Binding-site contacts:
Ligand atom O5 contacts residue ASN1134 of chain 1.C at 2.4 Å (h-bond).
Ligand atom N2 contacts residue ASN1134 of chain 1.C at 3.0 Å (h-bond).
Ligand atom C1 contacts residue ASN1134 of chain 1.C at 1.4 Å.
Ligand atom O7 contacts residue ASN1134 of chain 1.C at 3.8 Å.
Ligand atom C5 contacts residue ASN1134 of chain 1.C at 3.7 Å.
Ligand atom C2 contacts residue ASN1134 of chain 1.C at 2.5 Å.
Ligand atom C8 contacts residue ASN1134 of chain 1.C at 3.8 Å.
Ligand atom C4 contacts residue ASN1134 of chain 1.C at 4.3 Å.
Ligand atom C7 contacts residue ASN1134 of chain 1.C at 3.3 Å.
Ligand atom C8 contacts residue ASP1127 of chain 1.C at 4.2 Å.
Ligand atom C3 contacts residue ASN1134 of chain 1.C at 3.8 Å.

This small molecule binds to this protein.
Small molecule (SMILES): CC(=O)N[C@H]1[C@H](O[C@H]2[C@H](O)[C@@H](NC(C)=O)CO[C@@H]2CO)O[C@H](CO)[C@@H](O)[C@@H]1O

Sequence of chain 1.C:
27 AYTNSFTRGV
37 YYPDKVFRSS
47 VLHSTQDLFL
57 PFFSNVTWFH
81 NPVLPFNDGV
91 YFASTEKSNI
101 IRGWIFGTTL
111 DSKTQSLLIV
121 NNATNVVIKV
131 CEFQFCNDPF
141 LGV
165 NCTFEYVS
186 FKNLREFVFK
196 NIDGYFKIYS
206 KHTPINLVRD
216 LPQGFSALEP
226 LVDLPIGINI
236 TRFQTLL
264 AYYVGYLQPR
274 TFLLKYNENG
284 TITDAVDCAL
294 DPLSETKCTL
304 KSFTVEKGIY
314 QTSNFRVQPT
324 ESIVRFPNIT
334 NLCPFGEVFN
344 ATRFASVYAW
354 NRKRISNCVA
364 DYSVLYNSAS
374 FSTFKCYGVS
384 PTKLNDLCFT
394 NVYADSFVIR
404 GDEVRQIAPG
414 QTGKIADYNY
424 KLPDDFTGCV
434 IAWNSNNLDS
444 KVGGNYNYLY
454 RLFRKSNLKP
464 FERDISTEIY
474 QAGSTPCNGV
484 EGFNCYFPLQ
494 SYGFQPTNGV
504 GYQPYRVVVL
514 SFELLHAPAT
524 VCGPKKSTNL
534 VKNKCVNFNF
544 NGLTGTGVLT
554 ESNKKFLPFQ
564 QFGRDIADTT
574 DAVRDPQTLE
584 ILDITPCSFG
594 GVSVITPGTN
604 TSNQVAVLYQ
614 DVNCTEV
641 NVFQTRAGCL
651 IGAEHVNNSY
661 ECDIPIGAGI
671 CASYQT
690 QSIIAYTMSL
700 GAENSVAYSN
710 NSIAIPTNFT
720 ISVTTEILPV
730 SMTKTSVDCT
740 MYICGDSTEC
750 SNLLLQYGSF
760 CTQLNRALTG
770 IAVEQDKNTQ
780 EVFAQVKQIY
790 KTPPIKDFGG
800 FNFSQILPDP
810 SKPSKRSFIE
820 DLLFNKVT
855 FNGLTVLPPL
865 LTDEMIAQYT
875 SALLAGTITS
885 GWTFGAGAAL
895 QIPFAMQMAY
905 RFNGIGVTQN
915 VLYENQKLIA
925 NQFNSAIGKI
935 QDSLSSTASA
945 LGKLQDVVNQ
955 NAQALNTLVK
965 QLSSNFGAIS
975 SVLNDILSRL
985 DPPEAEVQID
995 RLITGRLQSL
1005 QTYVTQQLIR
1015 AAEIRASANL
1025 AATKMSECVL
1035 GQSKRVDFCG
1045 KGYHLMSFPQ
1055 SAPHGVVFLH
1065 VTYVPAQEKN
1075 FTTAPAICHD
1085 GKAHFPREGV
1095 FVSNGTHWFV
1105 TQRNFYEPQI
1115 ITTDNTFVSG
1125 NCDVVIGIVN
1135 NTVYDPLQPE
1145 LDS